Binding-site contacts:
Ligand atom C8 contacts residue ASN70 of chain 1.A at 4.1 Å.
Ligand atom O7 contacts residue SER72 of chain 1.A at 4.1 Å.
Ligand atom C7 contacts residue ASN70 of chain 1.A at 3.7 Å.
Ligand atom C4 contacts residue ASN70 of chain 1.A at 4.3 Å.
Ligand atom C3 contacts residue ASN70 of chain 1.A at 3.8 Å.
Ligand atom O5 contacts residue ASN70 of chain 1.A at 2.4 Å (h-bond).
Ligand atom N2 contacts residue ASN70 of chain 1.A at 2.9 Å (h-bond).
Ligand atom C2 contacts residue ASN70 of chain 1.A at 2.5 Å.
Ligand atom O7 contacts residue ASN70 of chain 1.A at 3.7 Å.
Ligand atom C1 contacts residue ASN70 of chain 1.A at 1.4 Å.
Ligand atom C5 contacts residue ASN70 of chain 1.A at 3.6 Å.
Ligand atom O5 contacts residue THR1117 of chain 1.C at 4.4 Å.

The small molecule below binds the protein below.
Small molecule (SMILES): CC(=O)N[C@H]1[C@H](O[C@H]2[C@H](O)[C@@H](NC(C)=O)CO[C@@H]2CO)O[C@H](CO)[C@@H](O[C@@H]2O[C@H](CO)[C@@H](O)[C@H](O)[C@@H]2O)[C@@H]1O

Sequence of chain 1.C:
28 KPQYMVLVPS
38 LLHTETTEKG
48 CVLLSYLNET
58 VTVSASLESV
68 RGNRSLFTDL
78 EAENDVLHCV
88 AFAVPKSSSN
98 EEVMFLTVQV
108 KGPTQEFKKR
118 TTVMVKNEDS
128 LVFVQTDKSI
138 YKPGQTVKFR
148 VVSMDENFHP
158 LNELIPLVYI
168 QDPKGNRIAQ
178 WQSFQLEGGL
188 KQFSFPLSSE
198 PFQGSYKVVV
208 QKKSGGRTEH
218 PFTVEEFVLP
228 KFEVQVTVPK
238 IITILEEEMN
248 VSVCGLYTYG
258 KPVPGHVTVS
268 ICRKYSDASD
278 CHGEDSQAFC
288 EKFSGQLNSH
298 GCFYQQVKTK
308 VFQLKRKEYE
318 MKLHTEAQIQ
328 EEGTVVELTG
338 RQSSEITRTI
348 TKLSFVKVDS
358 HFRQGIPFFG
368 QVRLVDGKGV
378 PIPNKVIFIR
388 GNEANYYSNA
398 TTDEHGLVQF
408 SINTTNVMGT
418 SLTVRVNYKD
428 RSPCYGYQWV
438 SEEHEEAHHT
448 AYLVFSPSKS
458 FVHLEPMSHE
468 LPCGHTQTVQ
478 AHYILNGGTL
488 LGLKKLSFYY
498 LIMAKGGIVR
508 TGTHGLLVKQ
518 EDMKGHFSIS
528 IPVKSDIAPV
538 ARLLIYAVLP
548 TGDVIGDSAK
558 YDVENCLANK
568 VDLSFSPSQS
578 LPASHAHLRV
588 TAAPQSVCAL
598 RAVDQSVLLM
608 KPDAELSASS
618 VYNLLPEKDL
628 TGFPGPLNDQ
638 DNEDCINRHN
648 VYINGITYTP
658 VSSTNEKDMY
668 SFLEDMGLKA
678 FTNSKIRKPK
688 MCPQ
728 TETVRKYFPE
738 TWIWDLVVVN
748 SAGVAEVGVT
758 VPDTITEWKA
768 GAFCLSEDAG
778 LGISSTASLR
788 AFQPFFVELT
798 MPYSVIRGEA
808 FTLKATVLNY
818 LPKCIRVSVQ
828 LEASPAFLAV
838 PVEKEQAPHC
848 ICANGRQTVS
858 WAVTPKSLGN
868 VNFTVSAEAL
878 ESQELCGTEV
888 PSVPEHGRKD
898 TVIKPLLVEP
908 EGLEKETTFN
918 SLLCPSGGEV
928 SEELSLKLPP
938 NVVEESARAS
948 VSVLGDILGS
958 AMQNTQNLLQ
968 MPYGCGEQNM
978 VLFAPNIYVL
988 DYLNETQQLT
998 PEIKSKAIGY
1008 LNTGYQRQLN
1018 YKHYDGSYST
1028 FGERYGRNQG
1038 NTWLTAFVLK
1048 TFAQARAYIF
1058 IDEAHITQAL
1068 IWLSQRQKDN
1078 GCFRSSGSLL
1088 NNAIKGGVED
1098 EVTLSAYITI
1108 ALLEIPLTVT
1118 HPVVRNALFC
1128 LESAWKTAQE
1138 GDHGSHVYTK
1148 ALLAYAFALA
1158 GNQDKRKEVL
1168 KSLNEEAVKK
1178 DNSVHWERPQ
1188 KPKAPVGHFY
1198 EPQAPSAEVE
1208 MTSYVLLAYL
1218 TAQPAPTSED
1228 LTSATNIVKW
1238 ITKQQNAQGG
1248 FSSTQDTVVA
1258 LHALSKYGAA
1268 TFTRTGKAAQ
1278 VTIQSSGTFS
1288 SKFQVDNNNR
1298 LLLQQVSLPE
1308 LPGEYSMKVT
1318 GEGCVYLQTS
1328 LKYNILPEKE

Sequence of chain 1.A:
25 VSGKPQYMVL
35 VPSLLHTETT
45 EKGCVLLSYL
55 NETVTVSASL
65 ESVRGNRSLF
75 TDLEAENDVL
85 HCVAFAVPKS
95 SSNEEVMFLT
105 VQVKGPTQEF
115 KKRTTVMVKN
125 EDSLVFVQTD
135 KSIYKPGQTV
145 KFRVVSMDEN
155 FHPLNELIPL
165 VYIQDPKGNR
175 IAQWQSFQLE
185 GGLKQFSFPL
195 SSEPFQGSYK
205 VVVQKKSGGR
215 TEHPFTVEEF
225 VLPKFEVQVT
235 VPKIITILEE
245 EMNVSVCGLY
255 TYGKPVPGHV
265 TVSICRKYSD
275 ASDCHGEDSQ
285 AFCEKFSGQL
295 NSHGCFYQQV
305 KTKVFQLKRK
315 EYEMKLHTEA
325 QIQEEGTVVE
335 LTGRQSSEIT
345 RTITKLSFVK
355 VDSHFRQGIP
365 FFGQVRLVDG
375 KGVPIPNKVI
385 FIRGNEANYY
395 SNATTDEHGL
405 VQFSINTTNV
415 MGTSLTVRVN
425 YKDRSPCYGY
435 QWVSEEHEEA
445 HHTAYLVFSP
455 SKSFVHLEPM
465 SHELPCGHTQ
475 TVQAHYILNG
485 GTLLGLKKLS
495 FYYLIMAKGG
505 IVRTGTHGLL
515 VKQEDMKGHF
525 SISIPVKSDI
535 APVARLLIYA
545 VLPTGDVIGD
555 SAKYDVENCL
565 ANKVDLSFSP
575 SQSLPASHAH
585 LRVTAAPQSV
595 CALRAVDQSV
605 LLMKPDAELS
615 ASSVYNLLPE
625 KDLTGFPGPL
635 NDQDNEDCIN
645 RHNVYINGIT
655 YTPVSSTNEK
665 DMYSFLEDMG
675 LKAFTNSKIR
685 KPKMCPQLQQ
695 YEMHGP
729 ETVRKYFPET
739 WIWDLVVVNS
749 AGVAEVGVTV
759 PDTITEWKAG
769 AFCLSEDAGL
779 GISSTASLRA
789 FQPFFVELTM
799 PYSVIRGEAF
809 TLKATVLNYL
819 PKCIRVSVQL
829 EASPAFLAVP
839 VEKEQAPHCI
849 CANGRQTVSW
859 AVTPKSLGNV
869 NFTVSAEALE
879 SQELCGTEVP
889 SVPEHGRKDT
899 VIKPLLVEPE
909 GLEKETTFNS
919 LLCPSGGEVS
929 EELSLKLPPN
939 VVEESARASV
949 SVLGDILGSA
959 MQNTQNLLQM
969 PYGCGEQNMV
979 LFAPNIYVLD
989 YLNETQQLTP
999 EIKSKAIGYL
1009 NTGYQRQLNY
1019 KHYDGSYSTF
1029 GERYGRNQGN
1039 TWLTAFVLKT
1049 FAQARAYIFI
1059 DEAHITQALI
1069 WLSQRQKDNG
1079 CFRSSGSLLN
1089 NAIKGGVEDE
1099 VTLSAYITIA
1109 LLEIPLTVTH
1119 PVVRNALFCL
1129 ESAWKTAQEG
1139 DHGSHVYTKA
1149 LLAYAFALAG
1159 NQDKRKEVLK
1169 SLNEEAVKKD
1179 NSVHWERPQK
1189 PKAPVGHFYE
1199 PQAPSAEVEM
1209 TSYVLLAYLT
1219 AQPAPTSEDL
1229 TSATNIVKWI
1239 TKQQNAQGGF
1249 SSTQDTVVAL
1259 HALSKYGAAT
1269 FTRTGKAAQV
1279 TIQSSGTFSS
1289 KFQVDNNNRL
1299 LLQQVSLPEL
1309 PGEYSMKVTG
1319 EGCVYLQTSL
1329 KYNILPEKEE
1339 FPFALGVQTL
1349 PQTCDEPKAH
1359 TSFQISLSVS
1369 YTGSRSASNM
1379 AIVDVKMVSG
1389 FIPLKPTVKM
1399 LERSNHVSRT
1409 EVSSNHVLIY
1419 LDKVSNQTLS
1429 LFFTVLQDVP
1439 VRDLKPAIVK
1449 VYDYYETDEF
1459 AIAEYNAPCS